The small molecule below binds the protein below.
Small molecule (SMILES): CC(=O)N[C@@H]1[C@@H](O)[C@H](O)[C@@H](CO)O[C@H]1O

Binding-site contacts:
Ligand atom C4 contacts residue ASN611 of chain 1.D at 4.2 Å.
Ligand atom C1 contacts residue ASN611 of chain 1.D at 1.4 Å.
Ligand atom C3 contacts residue ASN611 of chain 1.D at 3.8 Å.
Ligand atom C8 contacts residue SER612 of chain 1.D at 3.8 Å.
Ligand atom C8 contacts residue SER613 of chain 1.D at 3.6 Å.
Ligand atom C7 contacts residue ASN611 of chain 1.D at 3.5 Å.
Ligand atom C2 contacts residue ASN611 of chain 1.D at 2.5 Å.
Ligand atom C7 contacts residue SER613 of chain 1.D at 3.3 Å.
Ligand atom C5 contacts residue ASN611 of chain 1.D at 3.7 Å.
Ligand atom C2 contacts residue SER613 of chain 1.D at 4.4 Å.
Ligand atom N2 contacts residue SER613 of chain 1.D at 3.5 Å.
Ligand atom C7 contacts residue SER612 of chain 1.D at 3.7 Å.
Ligand atom O7 contacts residue SER612 of chain 1.D at 2.8 Å (h-bond).
Ligand atom O5 contacts residue ASN611 of chain 1.D at 2.4 Å (h-bond).
Ligand atom O7 contacts residue SER613 of chain 1.D at 3.1 Å (h-bond).
Ligand atom N2 contacts residue ASN611 of chain 1.D at 2.9 Å (h-bond).
Ligand atom C1 contacts residue SER613 of chain 1.D at 4.0 Å.
Ligand atom O7 contacts residue ASN611 of chain 1.D at 3.2 Å.

Sequence of chain 1.D:
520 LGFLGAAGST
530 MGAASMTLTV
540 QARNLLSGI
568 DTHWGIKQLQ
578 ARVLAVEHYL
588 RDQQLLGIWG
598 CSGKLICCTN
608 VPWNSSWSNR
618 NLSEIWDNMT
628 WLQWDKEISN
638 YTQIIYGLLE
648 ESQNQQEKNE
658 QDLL